This protein binds this small molecule.
Small molecule (SMILES): CC(=O)N[C@H]1[C@H](O[C@H]2[C@H](O)[C@@H](NC(C)=O)CO[C@@H]2CO)O[C@H](CO)[C@@H](O)[C@@H]1O

Binding-site contacts:
Ligand atom C2 contacts residue ASN252 of chain 1.N at 2.5 Å.
Ligand atom O6 contacts residue PHE208 of chain 1.N at 4.0 Å.
Ligand atom N2 contacts residue ARG205 of chain 1.N at 4.0 Å.
Ligand atom O5 contacts residue PHE208 of chain 1.N at 3.5 Å.
Ligand atom C1 contacts residue PHE208 of chain 1.N at 4.5 Å (hydrophobic).
Ligand atom C5 contacts residue PHE208 of chain 1.N at 4.4 Å (hydrophobic).
Ligand atom C8 contacts residue ARG205 of chain 1.N at 3.7 Å.
Ligand atom C7 contacts residue ASN252 of chain 1.N at 4.0 Å.
Ligand atom C5 contacts residue ASN252 of chain 1.N at 3.7 Å.
Ligand atom C8 contacts residue SER251 of chain 1.N at 3.4 Å.
Ligand atom C1 contacts residue ASN252 of chain 1.N at 1.4 Å.
Ligand atom C3 contacts residue ASN252 of chain 1.N at 3.8 Å.
Ligand atom N2 contacts residue ASN252 of chain 1.N at 3.0 Å (h-bond).
Ligand atom O6 contacts residue ASP211 of chain 1.N at 3.9 Å.
Ligand atom O5 contacts residue ASN252 of chain 1.N at 2.4 Å (h-bond).
Ligand atom O7 contacts residue SER251 of chain 1.N at 2.5 Å (h-bond).
Ligand atom N2 contacts residue SER251 of chain 1.N at 4.1 Å.
Ligand atom C4 contacts residue ASN252 of chain 1.N at 4.3 Å.
Ligand atom O6 contacts residue SER207 of chain 1.N at 3.8 Å.
Ligand atom C7 contacts residue SER251 of chain 1.N at 3.1 Å.
Ligand atom C6 contacts residue PHE208 of chain 1.N at 4.0 Å (hydrophobic).
Ligand atom C7 contacts residue ARG205 of chain 1.N at 4.4 Å.

Sequence of chain 1.N:
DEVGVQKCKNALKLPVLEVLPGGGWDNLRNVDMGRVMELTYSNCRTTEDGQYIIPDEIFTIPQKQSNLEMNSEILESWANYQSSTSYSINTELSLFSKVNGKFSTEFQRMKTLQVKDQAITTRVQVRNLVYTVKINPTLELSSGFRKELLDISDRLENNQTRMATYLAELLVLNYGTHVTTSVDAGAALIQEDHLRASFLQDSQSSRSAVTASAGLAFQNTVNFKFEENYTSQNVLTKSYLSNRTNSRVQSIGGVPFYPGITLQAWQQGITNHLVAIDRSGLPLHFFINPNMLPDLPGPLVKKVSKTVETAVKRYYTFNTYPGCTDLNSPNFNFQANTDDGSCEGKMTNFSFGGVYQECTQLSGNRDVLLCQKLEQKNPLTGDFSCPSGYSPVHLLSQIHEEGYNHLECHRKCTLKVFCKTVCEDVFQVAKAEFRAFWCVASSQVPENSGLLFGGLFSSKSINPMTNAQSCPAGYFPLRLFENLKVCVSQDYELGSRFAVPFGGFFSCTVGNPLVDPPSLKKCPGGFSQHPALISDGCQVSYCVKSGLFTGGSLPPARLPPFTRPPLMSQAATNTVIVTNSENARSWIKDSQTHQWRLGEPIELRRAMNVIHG